Sequence of chain 3.MA:
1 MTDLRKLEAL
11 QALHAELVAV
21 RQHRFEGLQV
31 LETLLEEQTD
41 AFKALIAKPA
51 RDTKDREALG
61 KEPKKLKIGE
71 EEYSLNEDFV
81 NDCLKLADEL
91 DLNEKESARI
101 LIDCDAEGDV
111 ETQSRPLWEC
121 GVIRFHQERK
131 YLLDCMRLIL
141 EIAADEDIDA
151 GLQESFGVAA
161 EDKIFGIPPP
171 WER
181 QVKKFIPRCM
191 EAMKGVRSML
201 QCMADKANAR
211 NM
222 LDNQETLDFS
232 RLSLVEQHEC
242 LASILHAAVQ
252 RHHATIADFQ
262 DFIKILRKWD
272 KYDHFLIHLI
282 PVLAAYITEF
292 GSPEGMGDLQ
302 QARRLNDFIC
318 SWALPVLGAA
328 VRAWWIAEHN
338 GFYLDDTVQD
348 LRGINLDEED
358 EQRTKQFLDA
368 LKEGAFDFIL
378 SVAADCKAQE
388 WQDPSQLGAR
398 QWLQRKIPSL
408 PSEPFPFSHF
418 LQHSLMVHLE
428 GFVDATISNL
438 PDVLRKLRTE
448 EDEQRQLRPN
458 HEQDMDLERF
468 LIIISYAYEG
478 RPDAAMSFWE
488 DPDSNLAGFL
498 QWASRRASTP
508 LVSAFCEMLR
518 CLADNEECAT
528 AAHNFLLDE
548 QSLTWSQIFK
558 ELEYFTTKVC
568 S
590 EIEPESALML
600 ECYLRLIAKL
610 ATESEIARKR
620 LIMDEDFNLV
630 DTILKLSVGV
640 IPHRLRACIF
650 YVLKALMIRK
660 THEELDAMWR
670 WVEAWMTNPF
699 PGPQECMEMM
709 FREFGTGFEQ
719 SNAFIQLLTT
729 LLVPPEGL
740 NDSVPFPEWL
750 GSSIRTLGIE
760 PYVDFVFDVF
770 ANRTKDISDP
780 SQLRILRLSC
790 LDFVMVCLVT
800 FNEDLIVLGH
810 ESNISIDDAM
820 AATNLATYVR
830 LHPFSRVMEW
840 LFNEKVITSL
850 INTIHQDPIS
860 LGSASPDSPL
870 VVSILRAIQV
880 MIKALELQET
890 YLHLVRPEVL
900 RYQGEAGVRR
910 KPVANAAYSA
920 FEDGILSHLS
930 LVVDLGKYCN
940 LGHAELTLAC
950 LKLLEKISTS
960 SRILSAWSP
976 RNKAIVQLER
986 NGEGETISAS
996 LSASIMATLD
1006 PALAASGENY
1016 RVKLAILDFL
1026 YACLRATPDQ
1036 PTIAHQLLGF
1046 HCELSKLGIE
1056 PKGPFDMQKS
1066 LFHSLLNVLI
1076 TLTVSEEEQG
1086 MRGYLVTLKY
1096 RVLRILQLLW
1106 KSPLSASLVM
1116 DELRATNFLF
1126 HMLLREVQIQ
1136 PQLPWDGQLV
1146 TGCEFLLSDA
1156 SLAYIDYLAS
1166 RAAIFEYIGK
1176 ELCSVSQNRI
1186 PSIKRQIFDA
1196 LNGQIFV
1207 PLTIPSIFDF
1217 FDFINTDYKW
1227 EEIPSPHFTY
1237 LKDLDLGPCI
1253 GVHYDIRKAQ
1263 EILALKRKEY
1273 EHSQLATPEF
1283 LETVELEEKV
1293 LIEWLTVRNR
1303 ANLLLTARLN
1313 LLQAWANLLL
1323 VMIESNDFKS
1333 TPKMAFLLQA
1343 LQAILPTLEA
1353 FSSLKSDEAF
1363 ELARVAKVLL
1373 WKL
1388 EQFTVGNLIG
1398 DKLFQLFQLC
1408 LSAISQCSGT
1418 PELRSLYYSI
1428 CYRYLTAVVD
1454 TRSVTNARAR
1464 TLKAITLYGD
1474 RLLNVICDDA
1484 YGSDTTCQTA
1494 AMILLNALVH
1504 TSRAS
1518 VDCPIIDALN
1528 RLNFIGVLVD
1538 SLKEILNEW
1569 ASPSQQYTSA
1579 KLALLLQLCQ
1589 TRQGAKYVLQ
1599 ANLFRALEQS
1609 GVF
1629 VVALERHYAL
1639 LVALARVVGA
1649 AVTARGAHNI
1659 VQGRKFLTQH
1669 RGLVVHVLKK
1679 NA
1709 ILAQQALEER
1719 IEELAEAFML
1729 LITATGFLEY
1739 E

This small molecule binds to this protein.
Small molecule (SMILES): N[C@@H](Cc1ccccc1)C(=O)NCC=O

Binding-site contacts:
Ligand atom CZ contacts residue PRO438 of chain 3.MA at 3.4 Å (hydrophobic).
Ligand atom CD2 contacts residue PRO438 of chain 3.MA at 4.4 Å (hydrophobic).
Ligand atom CZ contacts residue PHE496 of chain 3.MA at 3.9 Å (hydrophobic).
Ligand atom CE1 contacts residue PRO438 of chain 3.MA at 3.8 Å (hydrophobic).
Ligand atom CE2 contacts residue PRO438 of chain 3.MA at 3.7 Å (hydrophobic).
Ligand atom C contacts residue ASN492 of chain 3.MA at 4.0 Å.
Ligand atom CD2 contacts residue ARG442 of chain 3.MA at 3.5 Å.
Ligand atom O contacts residue ARG442 of chain 3.MA at 4.3 Å.
Ligand atom C contacts residue ARG442 of chain 3.MA at 4.4 Å.
Ligand atom CD1 contacts residue ILE434 of chain 3.MA at 4.1 Å (hydrophobic).
Ligand atom N contacts residue ASN492 of chain 3.MA at 3.3 Å (h-bond).
Ligand atom CD1 contacts residue PHE496 of chain 3.MA at 3.7 Å (hydrophobic).
Ligand atom CA contacts residue ASN492 of chain 3.MA at 3.3 Å.
Ligand atom CB contacts residue GLY495 of chain 3.MA at 3.9 Å.
Ligand atom CA contacts residue ARG442 of chain 3.MA at 3.6 Å.
Ligand atom N contacts residue SER491 of chain 3.MA at 4.1 Å.
Ligand atom CE2 contacts residue ARG442 of chain 3.MA at 3.6 Å.
Ligand atom N contacts residue ARG442 of chain 3.MA at 4.2 Å.
Ligand atom CG contacts residue PHE496 of chain 3.MA at 4.0 Å (hydrophobic).
Ligand atom CB contacts residue ASN492 of chain 3.MA at 3.8 Å.
Ligand atom O contacts residue PRO438 of chain 3.MA at 4.0 Å.
Ligand atom CG contacts residue GLY495 of chain 3.MA at 4.4 Å.
Ligand atom CE1 contacts residue ILE434 of chain 3.MA at 3.9 Å (hydrophobic).
Ligand atom CD1 contacts residue PRO438 of chain 3.MA at 4.4 Å (hydrophobic).
Ligand atom CB contacts residue PHE496 of chain 3.MA at 3.9 Å (hydrophobic).
Ligand atom CG contacts residue ASN492 of chain 3.MA at 4.3 Å.
Ligand atom CD1 contacts residue ASN492 of chain 3.MA at 3.9 Å.
Ligand atom CE1 contacts residue PHE496 of chain 3.MA at 3.6 Å (hydrophobic).
Ligand atom O contacts residue ASN492 of chain 3.MA at 4.2 Å.